Sequence of chain 1.A:
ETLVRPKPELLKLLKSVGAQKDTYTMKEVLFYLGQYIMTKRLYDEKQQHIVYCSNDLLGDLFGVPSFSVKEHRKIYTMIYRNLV

A protein and the small-molecule ligand that binds it are described below.
Small molecule (SMILES): CCOc1cc2c(cc1OCC)[C@H](c1ccc(Cl)cc1)N(c1ccc(C)cc1OCc1nnn[nH]1)C(=O)C2

Binding-site contacts:
Ligand atom C58 contacts residue GLU80 of chain 1.A at 3.9 Å.
Ligand atom C58 contacts residue LYS83 of chain 1.A at 3.9 Å.
Ligand atom C36 contacts residue ARG82 of chain 1.A at 4.2 Å.
Ligand atom O35 contacts residue ARG82 of chain 1.A at 3.7 Å.
Ligand atom C61 contacts residue GLU80 of chain 1.A at 3.8 Å.
Ligand atom C15 contacts residue THR86 of chain 1.A at 3.3 Å.
Ligand atom O27 contacts residue ARG82 of chain 1.A at 4.0 Å.
Ligand atom O57 contacts residue LYS83 of chain 1.A at 3.6 Å.
Ligand atom C24 contacts residue ARG82 of chain 1.A at 3.6 Å.
Ligand atom N62 contacts residue HIS81 of chain 1.A at 3.6 Å.
Ligand atom C15 contacts residue LYS83 of chain 1.A at 4.1 Å.
Ligand atom N66 contacts residue GLU80 of chain 1.A at 4.4 Å.
Ligand atom C61 contacts residue ARG82 of chain 1.A at 3.8 Å.
Ligand atom C16 contacts residue ARG82 of chain 1.A at 3.7 Å.
Ligand atom N62 contacts residue LYS83 of chain 1.A at 3.3 Å (salt-bridge).
Ligand atom C44 contacts residue LYS83 of chain 1.A at 4.4 Å.
Ligand atom C48 contacts residue LYS83 of chain 1.A at 3.8 Å.
Ligand atom N63 contacts residue HIS81 of chain 1.A at 3.4 Å (h-bond).
Ligand atom N62 contacts residue ARG82 of chain 1.A at 3.4 Å (salt-bridge).
Ligand atom C21 contacts residue ARG82 of chain 1.A at 3.7 Å.
Ligand atom C19 contacts residue ARG82 of chain 1.A at 3.9 Å.
Ligand atom C15 contacts residue ARG82 of chain 1.A at 3.9 Å.
Ligand atom C46 contacts residue LYS83 of chain 1.A at 3.5 Å.
Ligand atom N63 contacts residue ARG82 of chain 1.A at 3.0 Å (salt-bridge).
Ligand atom O57 contacts residue ARG82 of chain 1.A at 4.3 Å.
Ligand atom O43 contacts residue THR86 of chain 1.A at 2.6 Å (h-bond).
Ligand atom C23 contacts residue ARG82 of chain 1.A at 3.4 Å.
Ligand atom N62 contacts residue GLU80 of chain 1.A at 3.3 Å.
Ligand atom C20 contacts residue ARG82 of chain 1.A at 4.1 Å.
Ligand atom O43 contacts residue LYS83 of chain 1.A at 3.6 Å.
Ligand atom N63 contacts residue GLU80 of chain 1.A at 3.5 Å.
Ligand atom C16 contacts residue THR86 of chain 1.A at 3.2 Å.
Ligand atom C61 contacts residue LYS83 of chain 1.A at 3.9 Å.
Ligand atom C45 contacts residue LYS83 of chain 1.A at 3.7 Å.
Ligand atom C53 contacts residue LYS83 of chain 1.A at 3.9 Å.
Ligand atom N63 contacts residue LYS83 of chain 1.A at 4.0 Å.
Ligand atom O43 contacts residue ARG82 of chain 1.A at 3.7 Å.
Ligand atom N66 contacts residue ARG82 of chain 1.A at 3.8 Å.
Ligand atom N65 contacts residue ARG82 of chain 1.A at 3.2 Å (salt-bridge).
Ligand atom C25 contacts residue ARG82 of chain 1.A at 4.0 Å.